Binding-site contacts:
Ligand atom O5' contacts residue ASN133 of chain 9.C at 2.9 Å (h-bond).
Ligand atom O2 contacts residue LEU93 of chain 9.C at 1.9 Å (h-bond).
Ligand atom C2 contacts residue GLY113 of chain 9.C at 2.8 Å.
Ligand atom C4 contacts residue GLY113 of chain 9.C at 1.2 Å.
Ligand atom O4' contacts residue TRP95 of chain 9.C at 2.8 Å (h-bond).
Ligand atom O4 contacts residue GLY113 of chain 9.C at 2.0 Å.
Ligand atom O2' contacts residue TRP95 of chain 9.C at 2.5 Å.
Ligand atom C6 contacts residue VAL94 of chain 9.C at 1.8 Å (hydrophobic).
Ligand atom O4 contacts residue LEU114 of chain 9.C at 2.8 Å (h-bond).
Ligand atom C5 contacts residue VAL94 of chain 9.C at 2.5 Å (hydrophobic).
Ligand atom C4 contacts residue LEU114 of chain 9.C at 2.8 Å (hydrophobic).
Ligand atom C4' contacts residue TRP95 of chain 9.C at 3.0 Å (hydrophobic).
Ligand atom C6 contacts residue TYR111 of chain 9.C at 3.1 Å (hydrophobic).
Ligand atom C1' contacts residue TRP95 of chain 9.C at 2.4 Å (hydrophobic).
Ligand atom N3 contacts residue GLY113 of chain 9.C at 2.1 Å.
Ligand atom O4 contacts residue VAL107 of chain 9.C at 1.8 Å.
Ligand atom N3 contacts residue VAL107 of chain 9.C at 2.9 Å.
Ligand atom N3 contacts residue LEU114 of chain 9.C at 2.9 Å (h-bond).
Ligand atom C5 contacts residue GLY112 of chain 9.C at 2.6 Å.
Ligand atom OP1 contacts residue ASN136 of chain 9.C at 2.4 Å (h-bond).
Ligand atom C6 contacts residue GLY112 of chain 9.C at 2.2 Å.
Ligand atom O3' contacts residue GLU131 of chain 9.C at 2.8 Å (salt-bridge).
Ligand atom N3 contacts residue VAL94 of chain 9.C at 2.3 Å.
Ligand atom N1 contacts residue VAL94 of chain 9.C at 1.9 Å.
Ligand atom O2 contacts residue VAL94 of chain 9.C at 1.5 Å.
Ligand atom C5 contacts residue THR110 of chain 9.C at 2.9 Å.
Ligand atom C5 contacts residue GLY113 of chain 9.C at 1.2 Å.
Ligand atom C4 contacts residue LEU93 of chain 9.C at 2.9 Å (hydrophobic).
Ligand atom O4' contacts residue VAL94 of chain 9.C at 2.7 Å.
Ligand atom N1 contacts residue GLY112 of chain 9.C at 2.9 Å (h-bond).
Ligand atom C2 contacts residue VAL94 of chain 9.C at 1.7 Å (hydrophobic).
Ligand atom N3 contacts residue LEU93 of chain 9.C at 1.6 Å (h-bond).
Ligand atom C6 contacts residue GLY113 of chain 9.C at 1.8 Å.
Ligand atom O4 contacts residue GLU131 of chain 9.C at 2.6 Å (salt-bridge).
Ligand atom OP2 contacts residue ASN133 of chain 9.C at 2.5 Å.
Ligand atom C4 contacts residue VAL107 of chain 9.C at 2.6 Å (hydrophobic).
Ligand atom C2 contacts residue LEU93 of chain 9.C at 2.0 Å (hydrophobic).
Ligand atom C1' contacts residue VAL94 of chain 9.C at 2.6 Å (hydrophobic).
Ligand atom N1 contacts residue GLY113 of chain 9.C at 2.8 Å.
Ligand atom C4 contacts residue VAL94 of chain 9.C at 2.8 Å (hydrophobic).

Sequence of chain 10.C:
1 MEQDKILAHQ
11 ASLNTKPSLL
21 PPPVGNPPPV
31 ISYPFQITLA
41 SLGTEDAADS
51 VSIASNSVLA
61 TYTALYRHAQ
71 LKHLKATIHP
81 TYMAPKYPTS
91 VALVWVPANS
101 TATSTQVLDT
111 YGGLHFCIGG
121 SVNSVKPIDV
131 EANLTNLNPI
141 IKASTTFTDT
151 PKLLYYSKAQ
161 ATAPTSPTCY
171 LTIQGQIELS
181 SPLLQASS

Sequence of chain 9.C:
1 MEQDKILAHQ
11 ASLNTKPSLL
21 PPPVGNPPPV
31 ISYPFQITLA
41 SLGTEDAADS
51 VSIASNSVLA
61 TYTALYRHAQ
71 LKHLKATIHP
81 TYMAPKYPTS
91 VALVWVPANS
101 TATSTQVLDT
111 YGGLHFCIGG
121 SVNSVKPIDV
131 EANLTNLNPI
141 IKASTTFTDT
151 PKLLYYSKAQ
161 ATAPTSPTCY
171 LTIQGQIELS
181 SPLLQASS

A protein and the small-molecule ligand that binds it are described below.
Small molecule (SMILES): O=c1ccn([C@@H]2O[C@H](CO[P](=O)(O)O[C@H]3[C@@H](O)[C@H](n4ccc(=O)[nH]c4=O)O[C@@H]3COP(=O)(O)O)[C@@H](O)[C@H]2O)c(=O)[nH]1

Sequence of chain 9.D:
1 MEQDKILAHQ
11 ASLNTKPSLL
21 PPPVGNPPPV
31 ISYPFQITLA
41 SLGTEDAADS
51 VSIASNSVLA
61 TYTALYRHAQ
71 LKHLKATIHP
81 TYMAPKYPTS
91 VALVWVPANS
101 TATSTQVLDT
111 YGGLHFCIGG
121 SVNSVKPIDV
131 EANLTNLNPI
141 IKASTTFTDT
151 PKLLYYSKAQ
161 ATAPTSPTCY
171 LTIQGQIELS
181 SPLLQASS